Sequence of chain 1.D:
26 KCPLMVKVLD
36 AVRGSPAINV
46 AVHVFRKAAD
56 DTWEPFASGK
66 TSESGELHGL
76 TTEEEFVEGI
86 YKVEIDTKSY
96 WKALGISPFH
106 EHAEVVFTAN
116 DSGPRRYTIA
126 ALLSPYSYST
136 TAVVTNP

Binding-site contacts:
Ligand atom C14 contacts residue ALA125 of chain 1.D at 4.0 Å (hydrophobic).
Ligand atom C5 contacts residue ALA125 of chain 1.D at 3.9 Å (hydrophobic).
Ligand atom N18 contacts residue ALA125 of chain 1.D at 3.4 Å.
Ligand atom C15 contacts residue ALA125 of chain 1.D at 3.6 Å (hydrophobic).
Ligand atom C6 contacts residue LYS32 of chain 1.B at 3.3 Å.
Ligand atom CL8 contacts residue LEU34 of chain 1.D at 3.8 Å.
Ligand atom O9 contacts residue LYS32 of chain 1.D at 3.0 Å (salt-bridge).
Ligand atom C3 contacts residue LYS32 of chain 1.D at 3.8 Å.
Ligand atom C1 contacts residue LYS32 of chain 1.B at 3.0 Å.
Ligand atom C13 contacts residue LEU127 of chain 1.B at 4.1 Å (hydrophobic).
Ligand atom C4 contacts residue ALA125 of chain 1.D at 4.1 Å (hydrophobic).
Ligand atom C19 contacts residue LYS32 of chain 1.B at 3.9 Å.
Ligand atom C6 contacts residue LYS32 of chain 1.D at 3.9 Å.
Ligand atom O21 contacts residue LYS32 of chain 1.B at 3.2 Å (salt-bridge).
Ligand atom C4 contacts residue LEU34 of chain 1.B at 3.4 Å (hydrophobic).
Ligand atom C6 contacts residue LEU34 of chain 1.D at 4.2 Å (hydrophobic).
Ligand atom C5 contacts residue LYS32 of chain 1.B at 3.7 Å.
Ligand atom C17 contacts residue THR136 of chain 1.B at 3.5 Å.
Ligand atom C2 contacts residue LYS32 of chain 1.B at 3.0 Å.
Ligand atom O20 contacts residue ALA126 of chain 1.B at 3.1 Å (h-bond).
Ligand atom C19 contacts residue LEU127 of chain 1.B at 3.9 Å (hydrophobic).
Ligand atom O20 contacts residue ALA125 of chain 1.B at 3.2 Å.
Ligand atom O21 contacts residue ALA126 of chain 1.B at 4.1 Å.
Ligand atom C16 contacts residue SER134 of chain 1.D at 3.8 Å.
Ligand atom C4 contacts residue LYS32 of chain 1.B at 3.7 Å.
Ligand atom CL8 contacts residue LYS32 of chain 1.D at 2.8 Å.
Ligand atom C17 contacts residue LEU127 of chain 1.D at 3.7 Å (hydrophobic).
Ligand atom C3 contacts residue LYS32 of chain 1.B at 3.4 Å.
Ligand atom C16 contacts residue LEU127 of chain 1.D at 3.4 Å (hydrophobic).
Ligand atom C12 contacts residue THR136 of chain 1.B at 3.7 Å.
Ligand atom C19 contacts residue ALA126 of chain 1.B at 4.1 Å (hydrophobic).
Ligand atom C19 contacts residue ALA125 of chain 1.B at 3.8 Å (hydrophobic).
Ligand atom N18 contacts residue LEU34 of chain 1.B at 3.9 Å.
Ligand atom O20 contacts residue LEU127 of chain 1.B at 3.5 Å (h-bond).
Ligand atom C5 contacts residue LEU34 of chain 1.B at 3.9 Å (hydrophobic).
Ligand atom O9 contacts residue LYS32 of chain 1.B at 3.3 Å.
Ligand atom CL8 contacts residue LYS32 of chain 1.B at 3.5 Å.
Ligand atom O21 contacts residue LEU34 of chain 1.B at 3.2 Å.
Ligand atom C2 contacts residue LYS32 of chain 1.D at 3.0 Å.
Ligand atom C1 contacts residue LYS32 of chain 1.D at 3.0 Å.

Sequence of chain 1.B:
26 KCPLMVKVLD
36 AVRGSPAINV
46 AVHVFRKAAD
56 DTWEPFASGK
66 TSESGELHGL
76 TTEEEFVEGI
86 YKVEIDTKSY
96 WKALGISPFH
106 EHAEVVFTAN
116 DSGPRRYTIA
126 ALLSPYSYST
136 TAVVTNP

This small molecule binds to this protein.
Small molecule (SMILES): O=C(O)c1ccccc1Nc1cc(Cl)c(OOO)c(Cl)c1